This protein binds this small molecule.
Small molecule (SMILES): CC(C)C[C@@H](CO)NC(=O)[C@H](CC(C)C)NC(=O)[C@H](CC(C)C)NC(=O)OCc1ccccc1

Binding-site contacts:
Ligand atom C11 contacts residue THR21 of chain 1.K at 3.6 Å.
Ligand atom N10 contacts residue ASP126 of chain 1.L at 3.4 Å (salt-bridge).
Ligand atom C18 contacts residue LYS33 of chain 1.K at 4.0 Å.
Ligand atom C20 contacts residue MET45 of chain 1.K at 4.0 Å (hydrophobic).
Ligand atom C21 contacts residue ALA49 of chain 1.K at 3.7 Å (hydrophobic).
Ligand atom C30 contacts residue ALA49 of chain 1.K at 3.8 Å (hydrophobic).
Ligand atom C19 contacts residue GLY47 of chain 1.K at 3.9 Å.
Ligand atom C17 contacts residue THR1 of chain 1.K at 2.4 Å.
Ligand atom C18 contacts residue GLY47 of chain 1.K at 3.6 Å.
Ligand atom C17 contacts residue GLY47 of chain 1.K at 3.6 Å.
Ligand atom C14 contacts residue GLY47 of chain 1.K at 3.5 Å.
Ligand atom C17 contacts residue ARG19 of chain 1.K at 4.0 Å.
Ligand atom O33 contacts residue ALA46 of chain 1.K at 3.9 Å.
Ligand atom C31 contacts residue ASP126 of chain 1.L at 3.6 Å.
Ligand atom C32 contacts residue ASP126 of chain 1.L at 3.7 Å.
Ligand atom N13 contacts residue THR21 of chain 1.K at 2.7 Å (h-bond).
Ligand atom C15 contacts residue GLY47 of chain 1.K at 3.5 Å.
Ligand atom O8 contacts residue ASP126 of chain 1.L at 3.8 Å.
Ligand atom C18 contacts residue THR1 of chain 1.K at 2.9 Å.
Ligand atom C5 contacts residue PRO127 of chain 1.L at 3.8 Å (hydrophobic).
Ligand atom O32 contacts residue ALA49 of chain 1.K at 3.2 Å (h-bond).
Ligand atom O34 contacts residue THR21 of chain 1.K at 3.1 Å (h-bond).
Ligand atom O33 contacts residue THR1 of chain 1.K at 2.4 Å (h-bond).
Ligand atom C15 contacts residue THR21 of chain 1.K at 3.9 Å.
Ligand atom C12 contacts residue THR21 of chain 1.K at 3.6 Å.
Ligand atom C21 contacts residue VAL31 of chain 1.K at 4.0 Å (hydrophobic).
Ligand atom N16 contacts residue THR1 of chain 1.K at 3.7 Å.
Ligand atom C4 contacts residue VAL128 of chain 1.L at 4.0 Å (hydrophobic).
Ligand atom O34 contacts residue ALA20 of chain 1.K at 3.8 Å.
Ligand atom C20 contacts residue ALA49 of chain 1.K at 3.9 Å (hydrophobic).
Ligand atom C22 contacts residue THR1 of chain 1.K at 1.4 Å.
Ligand atom C14 contacts residue THR21 of chain 1.K at 3.6 Å.
Ligand atom C25 contacts residue GLY47 of chain 1.K at 3.9 Å.
Ligand atom C21 contacts residue ALA20 of chain 1.K at 3.9 Å (hydrophobic).
Ligand atom N16 contacts residue GLY47 of chain 1.K at 2.7 Å (h-bond).
Ligand atom C19 contacts residue ALA49 of chain 1.K at 3.7 Å (hydrophobic).
Ligand atom C21 contacts residue ARG19 of chain 1.K at 4.0 Å.
Ligand atom O33 contacts residue GLY47 of chain 1.K at 2.9 Å (h-bond).
Ligand atom C24 contacts residue THR21 of chain 1.K at 3.6 Å.
Ligand atom C33 contacts residue ALA27 of chain 1.K at 3.4 Å (hydrophobic).

Sequence of chain 1.L:
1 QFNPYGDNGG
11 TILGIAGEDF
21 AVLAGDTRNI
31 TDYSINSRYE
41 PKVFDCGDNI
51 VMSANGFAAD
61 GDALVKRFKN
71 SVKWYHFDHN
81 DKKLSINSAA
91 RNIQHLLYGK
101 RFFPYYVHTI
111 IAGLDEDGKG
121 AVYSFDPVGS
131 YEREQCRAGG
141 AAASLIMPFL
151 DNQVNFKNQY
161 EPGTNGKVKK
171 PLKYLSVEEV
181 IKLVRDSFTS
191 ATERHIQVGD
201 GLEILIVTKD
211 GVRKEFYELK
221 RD

Sequence of chain 1.K:
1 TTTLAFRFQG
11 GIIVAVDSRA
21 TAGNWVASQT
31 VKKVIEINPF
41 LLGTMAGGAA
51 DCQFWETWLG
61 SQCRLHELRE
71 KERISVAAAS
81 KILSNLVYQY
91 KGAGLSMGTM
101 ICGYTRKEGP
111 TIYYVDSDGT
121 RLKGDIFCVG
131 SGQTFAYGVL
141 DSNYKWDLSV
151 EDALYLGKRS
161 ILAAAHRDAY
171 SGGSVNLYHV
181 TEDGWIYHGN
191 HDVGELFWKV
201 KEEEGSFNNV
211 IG